The protein below binds the small molecule below.
Small molecule (SMILES): CC(=O)N[C@H]1[C@H](O[C@H]2[C@H](O)[C@@H](NC(C)=O)CO[C@@H]2CO)O[C@H](CO)[C@@H](O[C@@H]2O[C@H](CO[C@H]3O[C@H](CO)[C@@H](O)[C@H](O)[C@@H]3O[C@@H]3O[C@H](CO)[C@@H](O)[C@H](O)[C@H]3NC(C)=O)[C@@H](O)[C@H](O[C@H]3O[C@H](CO)[C@@H](O)[C@H](O)[C@@H]3O)[C@@H]2O)[C@@H]1O

Sequence of chain 2.B:
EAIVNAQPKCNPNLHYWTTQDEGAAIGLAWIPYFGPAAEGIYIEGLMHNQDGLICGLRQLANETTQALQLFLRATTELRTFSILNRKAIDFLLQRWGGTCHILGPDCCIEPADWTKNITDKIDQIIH

Sequence of chain 3.B:
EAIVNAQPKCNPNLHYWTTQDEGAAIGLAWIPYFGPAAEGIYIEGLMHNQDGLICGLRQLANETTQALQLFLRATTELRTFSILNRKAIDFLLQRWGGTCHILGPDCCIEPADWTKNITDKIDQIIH

Binding-site contacts:
Ligand atom C8 contacts residue GLU129 of chain 3.A at 3.4 Å.
Ligand atom C6 contacts residue GLU129 of chain 3.A at 4.3 Å.
Ligand atom C8 contacts residue TRP30 of chain 2.B at 4.0 Å (hydrophobic).
Ligand atom O6 contacts residue ALA6 of chain 3.B at 4.4 Å.
Ligand atom O4 contacts residue PHE34 of chain 2.B at 4.1 Å.
Ligand atom C8 contacts residue VAL153 of chain 3.A at 4.1 Å (hydrophobic).
Ligand atom O3 contacts residue GLU129 of chain 3.A at 3.9 Å.
Ligand atom C8 contacts residue PRO8 of chain 3.B at 3.6 Å (hydrophobic).
Ligand atom O6 contacts residue GLU129 of chain 3.A at 3.5 Å.
Ligand atom C5 contacts residue ASN62 of chain 3.B at 3.6 Å.
Ligand atom C8 contacts residue THR65 of chain 3.B at 3.6 Å.
Ligand atom N2 contacts residue ASN62 of chain 3.B at 2.9 Å (h-bond).
Ligand atom C5 contacts residue GLU129 of chain 3.A at 4.0 Å.
Ligand atom C1 contacts residue ASN62 of chain 3.B at 1.4 Å.
Ligand atom O7 contacts residue VAL153 of chain 3.A at 4.2 Å.
Ligand atom O6 contacts residue PRO8 of chain 3.B at 3.8 Å.
Ligand atom O6 contacts residue GLN7 of chain 3.B at 2.7 Å (h-bond).
Ligand atom O6 contacts residue LEU28 of chain 2.B at 4.4 Å.
Ligand atom O7 contacts residue LEU43 of chain 3.A at 4.0 Å.
Ligand atom C6 contacts residue LEU28 of chain 2.B at 4.0 Å (hydrophobic).
Ligand atom N2 contacts residue GLU129 of chain 3.A at 4.3 Å.
Ligand atom C1 contacts residue GLN7 of chain 3.B at 3.8 Å.
Ligand atom O7 contacts residue ALA131 of chain 3.A at 4.2 Å.
Ligand atom C7 contacts residue ASN62 of chain 3.B at 3.7 Å.
Ligand atom C6 contacts residue ALA6 of chain 3.B at 4.1 Å (hydrophobic).
Ligand atom O5 contacts residue GLN7 of chain 3.B at 2.9 Å (h-bond).
Ligand atom O6 contacts residue LEU28 of chain 2.B at 3.1 Å.
Ligand atom C5 contacts residue GLN7 of chain 3.B at 3.9 Å.
Ligand atom O5 contacts residue ASN62 of chain 3.B at 2.3 Å (h-bond).
Ligand atom C2 contacts residue ASN62 of chain 3.B at 2.4 Å.
Ligand atom C6 contacts residue GLN7 of chain 3.B at 3.5 Å.
Ligand atom C4 contacts residue ASN62 of chain 3.B at 4.2 Å.
Ligand atom C6 contacts residue PHE34 of chain 2.B at 3.7 Å (hydrophobic).
Ligand atom O7 contacts residue ASN62 of chain 3.B at 3.9 Å.
Ligand atom C3 contacts residue ASN62 of chain 3.B at 3.8 Å.
Ligand atom O4 contacts residue GLU129 of chain 3.A at 4.0 Å.
Ligand atom C8 contacts residue GLY130 of chain 3.A at 3.9 Å.
Ligand atom C7 contacts residue GLU129 of chain 3.A at 3.9 Å.
Ligand atom C7 contacts residue VAL153 of chain 3.A at 4.4 Å (hydrophobic).
Ligand atom C8 contacts residue ALA131 of chain 3.A at 3.9 Å (hydrophobic).

Sequence of chain 3.A:
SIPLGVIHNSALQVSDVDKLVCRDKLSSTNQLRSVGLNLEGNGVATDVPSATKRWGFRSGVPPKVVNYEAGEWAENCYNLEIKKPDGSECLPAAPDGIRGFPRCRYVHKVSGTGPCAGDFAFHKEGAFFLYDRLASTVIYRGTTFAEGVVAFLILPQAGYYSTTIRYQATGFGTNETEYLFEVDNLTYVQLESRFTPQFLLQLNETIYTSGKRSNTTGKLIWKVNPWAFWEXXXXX